Binding-site contacts:
Ligand atom C5 contacts residue TYR308 of chain 1.B at 3.3 Å (hydrophobic).
Ligand atom O2P contacts residue SER439 of chain 1.B at 3.7 Å.
Ligand atom C6 contacts residue TYR448 of chain 1.B at 3.4 Å (hydrophobic).
Ligand atom O1P contacts residue LYS446 of chain 1.B at 2.8 Å (salt-bridge).
Ligand atom C3 contacts residue HIS131 of chain 1.B at 3.8 Å.
Ligand atom C2 contacts residue GLU385 of chain 1.B at 3.5 Å.
Ligand atom C5 contacts residue GLU385 of chain 1.B at 3.6 Å.
Ligand atom O4 contacts residue TRP440 of chain 1.B at 3.1 Å.
Ligand atom P contacts residue TYR448 of chain 1.B at 3.8 Å.
Ligand atom C6 contacts residue TRP432 of chain 1.B at 3.8 Å (hydrophobic).
Ligand atom C3 contacts residue GLN30 of chain 1.B at 3.7 Å.
Ligand atom O1P contacts residue SER439 of chain 1.B at 3.9 Å.
Ligand atom O3 contacts residue TRP432 of chain 1.B at 3.5 Å.
Ligand atom O4 contacts residue GLN30 of chain 1.B at 3.6 Å.
Ligand atom P contacts residue SER439 of chain 1.B at 3.6 Å.
Ligand atom C5 contacts residue TRP432 of chain 1.B at 3.5 Å (hydrophobic).
Ligand atom C2 contacts residue TRP132 of chain 1.B at 3.8 Å (hydrophobic).
Ligand atom O3P contacts residue SER439 of chain 1.B at 2.8 Å (h-bond).
Ligand atom C3 contacts residue TRP432 of chain 1.B at 3.5 Å (hydrophobic).
Ligand atom O5 contacts residue GLU385 of chain 1.B at 3.1 Å (salt-bridge).
Ligand atom C6 contacts residue TYR308 of chain 1.B at 3.9 Å (hydrophobic).
Ligand atom O2 contacts residue HIS131 of chain 1.B at 3.2 Å (h-bond).
Ligand atom O2P contacts residue ASN442 of chain 1.B at 3.3 Å (h-bond).
Ligand atom O5 contacts residue TYR308 of chain 1.B at 3.1 Å (h-bond).
Ligand atom O2 contacts residue GLU385 of chain 1.B at 2.8 Å (salt-bridge).
Ligand atom O3 contacts residue HIS131 of chain 1.B at 3.0 Å (h-bond).
Ligand atom C1 contacts residue GLU385 of chain 1.B at 3.3 Å.
Ligand atom C1 contacts residue GLU177 of chain 1.B at 3.2 Å.
Ligand atom O2 contacts residue GLU177 of chain 1.B at 3.3 Å (salt-bridge).
Ligand atom O1P contacts residue TYR448 of chain 1.B at 2.6 Å (h-bond).
Ligand atom C2 contacts residue GLU177 of chain 1.B at 3.8 Å.
Ligand atom C4 contacts residue TRP432 of chain 1.B at 3.4 Å (hydrophobic).
Ligand atom O3 contacts residue GLN30 of chain 1.B at 2.5 Å (h-bond).
Ligand atom O3 contacts residue TRP440 of chain 1.B at 2.9 Å (h-bond).
Ligand atom O1P contacts residue TRP359 of chain 1.B at 3.5 Å.
Ligand atom C3 contacts residue GLU385 of chain 1.B at 3.5 Å.
Ligand atom O6 contacts residue TRP359 of chain 1.B at 3.6 Å.
Ligand atom O1 contacts residue GLU177 of chain 1.B at 3.1 Å (salt-bridge).
Ligand atom O2 contacts residue ASN176 of chain 1.B at 3.0 Å (h-bond).
Ligand atom O6 contacts residue TYR448 of chain 1.B at 3.8 Å.

Sequence of chain 1.B:
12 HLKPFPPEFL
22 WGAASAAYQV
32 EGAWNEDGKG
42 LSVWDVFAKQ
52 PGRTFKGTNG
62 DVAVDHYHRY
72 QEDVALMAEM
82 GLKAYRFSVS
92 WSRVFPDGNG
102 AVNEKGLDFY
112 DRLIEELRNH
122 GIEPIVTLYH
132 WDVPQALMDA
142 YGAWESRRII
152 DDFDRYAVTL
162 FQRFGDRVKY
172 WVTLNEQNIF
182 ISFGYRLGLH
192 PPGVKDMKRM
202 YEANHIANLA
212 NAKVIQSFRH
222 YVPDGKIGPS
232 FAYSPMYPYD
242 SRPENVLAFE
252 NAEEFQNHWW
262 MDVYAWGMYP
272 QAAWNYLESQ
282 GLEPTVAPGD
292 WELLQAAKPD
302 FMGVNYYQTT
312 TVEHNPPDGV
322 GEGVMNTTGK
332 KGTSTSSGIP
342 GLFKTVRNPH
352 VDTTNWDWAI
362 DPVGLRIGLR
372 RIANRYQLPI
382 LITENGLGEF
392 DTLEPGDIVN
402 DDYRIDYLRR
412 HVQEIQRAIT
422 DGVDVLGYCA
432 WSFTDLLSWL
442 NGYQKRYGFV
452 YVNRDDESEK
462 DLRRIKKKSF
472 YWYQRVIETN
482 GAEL

This small molecule binds to this protein.
Small molecule (SMILES): O=P(O)(O)OC[C@H]1O[C@@H](O)[C@H](O)[C@@H](O)[C@H]1O